A protein and the small-molecule ligand that binds it are described below.
Small molecule (SMILES): O=c1cc[nH]c(=O)[nH]1

Binding-site contacts:
Ligand atom C4 contacts residue PHE161 of chain 1.D at 3.8 Å (hydrophobic).
Ligand atom C5 contacts residue PHE161 of chain 1.D at 4.1 Å (hydrophobic).
Ligand atom O2 contacts residue MET196 of chain 1.D at 3.4 Å.
Ligand atom O4 contacts residue VAL220 of chain 1.D at 3.6 Å.
Ligand atom C4 contacts residue GLN165 of chain 1.D at 3.6 Å.
Ligand atom C4 contacts residue GLY95 of chain 1.D at 3.8 Å.
Ligand atom N3 contacts residue ARG167 of chain 1.D at 3.9 Å.
Ligand atom C2 contacts residue TYR194 of chain 1.D at 3.7 Å (hydrophobic).
Ligand atom C5 contacts residue THR94 of chain 1.D at 3.7 Å.
Ligand atom N3 contacts residue GLN165 of chain 1.D at 2.9 Å (h-bond).
Ligand atom C2 contacts residue GLN165 of chain 1.D at 3.5 Å.
Ligand atom C6 contacts residue THR94 of chain 1.D at 3.8 Å.
Ligand atom O2 contacts residue GLN165 of chain 1.D at 2.8 Å (h-bond).
Ligand atom C5 contacts residue GLY95 of chain 1.D at 3.7 Å.
Ligand atom C5 contacts residue THR93 of chain 1.D at 4.5 Å.
Ligand atom C4 contacts residue TYR194 of chain 1.D at 4.3 Å (hydrophobic).
Ligand atom O2 contacts residue TYR194 of chain 1.D at 3.9 Å.
Ligand atom O2 contacts residue PHE161 of chain 1.D at 4.0 Å.
Ligand atom C4 contacts residue ARG167 of chain 1.D at 3.6 Å.
Ligand atom C2 contacts residue GLU195 of chain 1.D at 4.2 Å.
Ligand atom N1 contacts residue PHE161 of chain 1.D at 4.2 Å.
Ligand atom N3 contacts residue PHE161 of chain 1.D at 3.6 Å.
Ligand atom C6 contacts residue GLY95 of chain 1.D at 4.3 Å.
Ligand atom C4 contacts residue THR94 of chain 1.D at 4.2 Å.
Ligand atom O4 contacts residue ARG167 of chain 1.D at 2.6 Å (salt-bridge).
Ligand atom C6 contacts residue PHE161 of chain 1.D at 4.3 Å (hydrophobic).
Ligand atom N1 contacts residue TYR194 of chain 1.D at 4.2 Å.
Ligand atom O2 contacts residue GLU195 of chain 1.D at 3.6 Å.
Ligand atom N3 contacts residue GLY95 of chain 1.D at 4.3 Å.
Ligand atom O4 contacts residue PHE161 of chain 1.D at 4.2 Å.
Ligand atom C2 contacts residue PHE161 of chain 1.D at 3.9 Å (hydrophobic).
Ligand atom C6 contacts residue ILE219 of chain 1.D at 4.0 Å (hydrophobic).
Ligand atom N3 contacts residue TYR194 of chain 1.D at 3.8 Å.
Ligand atom N1 contacts residue THR93 of chain 1.D at 3.3 Å (h-bond).
Ligand atom O4 contacts residue GLN165 of chain 1.D at 3.5 Å (h-bond).
Ligand atom C6 contacts residue THR93 of chain 1.D at 3.4 Å.
Ligand atom C2 contacts residue THR93 of chain 1.D at 4.3 Å.
Ligand atom N1 contacts residue THR94 of chain 1.D at 4.2 Å.
Ligand atom O4 contacts residue GLY95 of chain 1.D at 3.7 Å.
Ligand atom C5 contacts residue ILE219 of chain 1.D at 3.9 Å (hydrophobic).

Sequence of chain 1.D:
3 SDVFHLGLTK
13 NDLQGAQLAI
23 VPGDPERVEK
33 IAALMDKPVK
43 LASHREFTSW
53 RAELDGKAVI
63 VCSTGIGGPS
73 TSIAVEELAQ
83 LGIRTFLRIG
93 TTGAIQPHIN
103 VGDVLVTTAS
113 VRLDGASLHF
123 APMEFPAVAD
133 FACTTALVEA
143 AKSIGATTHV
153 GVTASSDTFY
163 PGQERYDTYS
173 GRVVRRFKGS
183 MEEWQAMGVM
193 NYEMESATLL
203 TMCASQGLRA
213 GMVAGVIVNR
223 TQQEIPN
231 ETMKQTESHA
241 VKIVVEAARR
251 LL